Sequence of chain 1.B:
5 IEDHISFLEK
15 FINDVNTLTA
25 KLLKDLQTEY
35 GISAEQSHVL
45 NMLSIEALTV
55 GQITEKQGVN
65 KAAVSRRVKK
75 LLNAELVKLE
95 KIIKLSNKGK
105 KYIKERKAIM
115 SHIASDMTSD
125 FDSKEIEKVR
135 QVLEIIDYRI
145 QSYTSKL

Sequence of chain 1.A:
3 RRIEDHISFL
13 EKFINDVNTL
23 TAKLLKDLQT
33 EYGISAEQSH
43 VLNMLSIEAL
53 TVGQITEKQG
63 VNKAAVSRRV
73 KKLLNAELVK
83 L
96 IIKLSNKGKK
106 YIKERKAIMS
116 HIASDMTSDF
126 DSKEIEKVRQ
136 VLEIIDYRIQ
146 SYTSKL

A protein and the small-molecule ligand that binds it are described below.
Small molecule (SMILES): CC1(C)S[C@@H]2[C@H](NC(=O)Cc3ccccc3)C(=O)N2[C@H]1C(=O)O

Binding-site contacts:
Ligand atom C21 contacts residue THR23 of chain 1.A at 4.2 Å.
Ligand atom C21 contacts residue HIS42 of chain 1.A at 4.3 Å.
Ligand atom C21 contacts residue LEU27 of chain 1.A at 4.4 Å (hydrophobic).
Ligand atom C19 contacts residue HIS42 of chain 1.A at 3.3 Å.
Ligand atom C11 contacts residue ASN20 of chain 1.B at 3.8 Å.
Ligand atom C3 contacts residue ASN20 of chain 1.A at 3.5 Å.
Ligand atom N4 contacts residue ASN20 of chain 1.A at 3.5 Å (h-bond).
Ligand atom C21 contacts residue ARG110 of chain 1.A at 3.3 Å.
Ligand atom O16 contacts residue GLU39 of chain 1.A at 3.5 Å.
Ligand atom C18 contacts residue HIS42 of chain 1.A at 4.2 Å.
Ligand atom C22 contacts residue LEU27 of chain 1.A at 3.8 Å (hydrophobic).
Ligand atom C23 contacts residue THR23 of chain 1.A at 4.2 Å.
Ligand atom C2 contacts residue ASN20 of chain 1.B at 4.0 Å.
Ligand atom C9 contacts residue HIS42 of chain 1.A at 2.8 Å.
Ligand atom C23 contacts residue GLN31 of chain 1.A at 3.7 Å.
Ligand atom C2 contacts residue HIS42 of chain 1.A at 4.3 Å.
Ligand atom C23 contacts residue SER41 of chain 1.A at 4.3 Å.
Ligand atom C22 contacts residue THR23 of chain 1.A at 3.8 Å.
Ligand atom C11 contacts residue ASN20 of chain 1.A at 3.6 Å.
Ligand atom C7 contacts residue ASN20 of chain 1.A at 3.7 Å.
Ligand atom C15 contacts residue GLU39 of chain 1.A at 4.3 Å.
Ligand atom C22 contacts residue SER41 of chain 1.A at 3.5 Å.
Ligand atom C15 contacts residue ALA38 of chain 1.A at 3.8 Å (hydrophobic).
Ligand atom C23 contacts residue ALA38 of chain 1.A at 3.8 Å (hydrophobic).
Ligand atom O16 contacts residue ALA38 of chain 1.A at 2.9 Å (h-bond).
Ligand atom C3 contacts residue ASN20 of chain 1.B at 3.6 Å.
Ligand atom C15 contacts residue HIS42 of chain 1.A at 3.6 Å.
Ligand atom C18 contacts residue ALA38 of chain 1.A at 3.9 Å (hydrophobic).
Ligand atom C20 contacts residue HIS42 of chain 1.A at 3.4 Å.
Ligand atom O12 contacts residue ASN20 of chain 1.B at 3.7 Å.
Ligand atom O12 contacts residue ASN20 of chain 1.A at 2.9 Å (h-bond).
Ligand atom C10 contacts residue ASN20 of chain 1.B at 3.9 Å.
Ligand atom C9 contacts residue ASN20 of chain 1.B at 4.3 Å.
Ligand atom C20 contacts residue ARG110 of chain 1.A at 3.9 Å.
Ligand atom O16 contacts residue HIS42 of chain 1.A at 2.6 Å.
Ligand atom O8 contacts residue ASN20 of chain 1.A at 2.9 Å.
Ligand atom C22 contacts residue ARG110 of chain 1.A at 4.1 Å.
Ligand atom C17 contacts residue ALA38 of chain 1.A at 4.1 Å (hydrophobic).
Ligand atom C22 contacts residue GLN31 of chain 1.A at 3.7 Å.
Ligand atom C21 contacts residue SER41 of chain 1.A at 3.9 Å.